Binding-site contacts:
Ligand atom C7 contacts residue ASN603 of chain 1.C at 4.1 Å.
Ligand atom N2 contacts residue ASN603 of chain 1.C at 2.9 Å (h-bond).
Ligand atom C5 contacts residue ASN603 of chain 1.C at 3.7 Å.
Ligand atom C3 contacts residue ASN603 of chain 1.C at 3.8 Å.
Ligand atom O5 contacts residue ASN603 of chain 1.C at 2.4 Å (h-bond).
Ligand atom C1 contacts residue ASN603 of chain 1.C at 1.4 Å.
Ligand atom C4 contacts residue ASN603 of chain 1.C at 4.2 Å.
Ligand atom C2 contacts residue ASN603 of chain 1.C at 2.5 Å.

This protein binds this small molecule.
Small molecule (SMILES): CC(=O)N[C@@H]1[C@@H](O)[C@H](O)[C@@H](CO)O[C@H]1O

Sequence of chain 1.C:
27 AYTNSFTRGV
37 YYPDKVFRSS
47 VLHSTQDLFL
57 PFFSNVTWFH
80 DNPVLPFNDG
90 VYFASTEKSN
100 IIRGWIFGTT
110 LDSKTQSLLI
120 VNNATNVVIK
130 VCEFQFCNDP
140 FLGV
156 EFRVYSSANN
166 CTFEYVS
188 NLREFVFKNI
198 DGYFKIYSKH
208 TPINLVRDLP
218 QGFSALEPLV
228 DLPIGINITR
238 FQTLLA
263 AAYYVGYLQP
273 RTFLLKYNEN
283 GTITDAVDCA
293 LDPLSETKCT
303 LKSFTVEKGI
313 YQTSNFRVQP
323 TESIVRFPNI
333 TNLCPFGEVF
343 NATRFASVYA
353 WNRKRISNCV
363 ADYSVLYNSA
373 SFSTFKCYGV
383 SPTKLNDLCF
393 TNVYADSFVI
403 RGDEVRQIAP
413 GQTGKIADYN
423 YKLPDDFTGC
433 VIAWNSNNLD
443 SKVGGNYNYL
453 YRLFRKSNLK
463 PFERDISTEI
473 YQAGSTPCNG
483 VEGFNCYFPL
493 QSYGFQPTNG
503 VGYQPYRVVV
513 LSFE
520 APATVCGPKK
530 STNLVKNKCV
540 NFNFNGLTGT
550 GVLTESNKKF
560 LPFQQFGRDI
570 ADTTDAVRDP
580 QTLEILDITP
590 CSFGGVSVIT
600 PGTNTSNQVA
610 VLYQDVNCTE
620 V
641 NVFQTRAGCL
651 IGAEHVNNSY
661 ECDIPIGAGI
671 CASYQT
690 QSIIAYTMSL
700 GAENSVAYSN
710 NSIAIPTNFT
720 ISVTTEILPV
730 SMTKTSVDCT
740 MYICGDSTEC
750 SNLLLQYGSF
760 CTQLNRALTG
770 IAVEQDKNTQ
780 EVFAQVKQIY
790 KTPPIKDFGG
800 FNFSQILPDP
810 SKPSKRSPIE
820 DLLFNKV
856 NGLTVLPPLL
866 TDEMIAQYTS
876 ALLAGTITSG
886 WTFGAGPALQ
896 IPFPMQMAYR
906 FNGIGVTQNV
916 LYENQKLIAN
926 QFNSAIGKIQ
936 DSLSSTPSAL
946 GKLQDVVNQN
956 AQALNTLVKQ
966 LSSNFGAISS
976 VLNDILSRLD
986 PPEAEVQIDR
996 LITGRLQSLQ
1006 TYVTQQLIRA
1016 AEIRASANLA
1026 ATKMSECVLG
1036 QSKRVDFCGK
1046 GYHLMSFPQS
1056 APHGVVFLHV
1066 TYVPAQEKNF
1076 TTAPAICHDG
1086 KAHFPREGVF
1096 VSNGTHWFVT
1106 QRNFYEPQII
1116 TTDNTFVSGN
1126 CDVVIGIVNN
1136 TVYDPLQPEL